Binding-site contacts:
Ligand atom O7 contacts residue ASN331 of chain 1.C at 4.1 Å.
Ligand atom C1 contacts residue ILE332 of chain 1.C at 3.9 Å (hydrophobic).
Ligand atom O5 contacts residue THR581 of chain 1.C at 4.2 Å.
Ligand atom O5 contacts residue ASN331 of chain 1.C at 2.4 Å (h-bond).
Ligand atom C1 contacts residue ASN331 of chain 1.C at 1.5 Å.
Ligand atom C5 contacts residue ASN331 of chain 1.C at 3.6 Å.
Ligand atom C8 contacts residue ASN331 of chain 1.C at 3.5 Å.
Ligand atom N2 contacts residue ASN331 of chain 1.C at 2.5 Å (h-bond).
Ligand atom C8 contacts residue ILE332 of chain 1.C at 4.1 Å (hydrophobic).
Ligand atom C3 contacts residue ASN331 of chain 1.C at 3.9 Å.
Ligand atom C2 contacts residue ASN331 of chain 1.C at 2.6 Å.
Ligand atom C7 contacts residue ASN331 of chain 1.C at 3.2 Å.
Ligand atom C6 contacts residue THR581 of chain 1.C at 4.4 Å.
Ligand atom C4 contacts residue ASN331 of chain 1.C at 4.3 Å.

Sequence of chain 1.C:
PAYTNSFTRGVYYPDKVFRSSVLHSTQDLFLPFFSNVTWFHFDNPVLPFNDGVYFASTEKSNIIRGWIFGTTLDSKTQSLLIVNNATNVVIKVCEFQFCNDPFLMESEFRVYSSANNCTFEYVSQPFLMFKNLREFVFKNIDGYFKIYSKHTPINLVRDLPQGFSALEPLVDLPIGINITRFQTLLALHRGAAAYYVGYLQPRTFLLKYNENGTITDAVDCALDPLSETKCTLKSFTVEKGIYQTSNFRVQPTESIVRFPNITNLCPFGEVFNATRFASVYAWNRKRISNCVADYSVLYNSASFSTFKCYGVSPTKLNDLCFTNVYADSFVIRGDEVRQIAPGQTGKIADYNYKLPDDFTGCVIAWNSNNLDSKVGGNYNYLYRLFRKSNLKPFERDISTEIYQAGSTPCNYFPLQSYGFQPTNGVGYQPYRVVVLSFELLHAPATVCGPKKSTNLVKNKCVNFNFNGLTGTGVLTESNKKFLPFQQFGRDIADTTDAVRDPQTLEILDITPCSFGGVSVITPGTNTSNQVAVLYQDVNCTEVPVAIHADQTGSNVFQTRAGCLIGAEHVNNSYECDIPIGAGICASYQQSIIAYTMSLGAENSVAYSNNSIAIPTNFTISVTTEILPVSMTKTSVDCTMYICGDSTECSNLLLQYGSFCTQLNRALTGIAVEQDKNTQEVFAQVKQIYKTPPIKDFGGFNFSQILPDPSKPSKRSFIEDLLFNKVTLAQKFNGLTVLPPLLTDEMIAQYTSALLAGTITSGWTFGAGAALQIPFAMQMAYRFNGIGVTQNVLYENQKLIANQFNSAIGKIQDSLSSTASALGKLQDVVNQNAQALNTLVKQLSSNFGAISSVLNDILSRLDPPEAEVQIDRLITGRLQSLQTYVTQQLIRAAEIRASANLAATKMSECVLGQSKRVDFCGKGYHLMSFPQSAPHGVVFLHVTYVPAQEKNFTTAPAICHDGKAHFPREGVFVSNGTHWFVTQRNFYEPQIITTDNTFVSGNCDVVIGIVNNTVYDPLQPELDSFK

A small-molecule ligand and the protein it binds are described below.
Small molecule (SMILES): CC(=O)N[C@@H]1[C@@H](O)[C@H](O)[C@@H](CO)O[C@H]1O